Sequence of chain 1.A:
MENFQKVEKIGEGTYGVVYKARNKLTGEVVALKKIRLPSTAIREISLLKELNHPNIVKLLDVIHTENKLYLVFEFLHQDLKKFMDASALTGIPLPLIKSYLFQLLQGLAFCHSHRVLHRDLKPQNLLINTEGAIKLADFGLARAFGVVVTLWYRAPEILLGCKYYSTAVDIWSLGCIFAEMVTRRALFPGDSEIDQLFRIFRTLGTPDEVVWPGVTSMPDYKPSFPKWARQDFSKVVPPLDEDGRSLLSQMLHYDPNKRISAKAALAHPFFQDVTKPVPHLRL

The protein below binds the small molecule below.
Small molecule (SMILES): Ic1cn[nH]c1

Binding-site contacts:
Ligand atom I4 contacts residue ALA152 of chain 1.A at 4.0 Å.
Ligand atom C4 contacts residue ALA39 of chain 1.A at 3.4 Å (hydrophobic).
Ligand atom I4 contacts residue PHE88 of chain 1.A at 4.3 Å.
Ligand atom N2 contacts residue GLU89 of chain 1.A at 3.8 Å.
Ligand atom I4 contacts residue PYZ1 of chain 1.C at 1.8 Å.
Ligand atom N2 contacts residue ALA39 of chain 1.A at 3.7 Å.
Ligand atom N2 contacts residue LEU142 of chain 1.A at 3.5 Å.
Ligand atom N1 contacts residue LEU142 of chain 1.A at 3.9 Å.
Ligand atom C3 contacts residue LEU91 of chain 1.A at 3.8 Å (hydrophobic).
Ligand atom C3 contacts residue PYZ1 of chain 1.C at 0.4 Å.
Ligand atom C4 contacts residue GLU89 of chain 1.A at 4.3 Å.
Ligand atom C5 contacts residue PYZ1 of chain 1.C at 0.9 Å.
Ligand atom C4 contacts residue LEU142 of chain 1.A at 3.2 Å (hydrophobic).
Ligand atom C5 contacts residue LEU142 of chain 1.A at 3.7 Å (hydrophobic).
Ligand atom C3 contacts residue LEU142 of chain 1.A at 3.1 Å (hydrophobic).
Ligand atom N2 contacts residue PYZ1 of chain 1.C at 0.3 Å (h-bond).
Ligand atom N2 contacts residue ILE18 of chain 1.A at 4.5 Å.
Ligand atom C3 contacts residue ALA39 of chain 1.A at 3.4 Å (hydrophobic).
Ligand atom C3 contacts residue VAL72 of chain 1.A at 4.4 Å (hydrophobic).
Ligand atom I4 contacts residue LEU142 of chain 1.A at 4.0 Å.
Ligand atom C4 contacts residue PYZ1 of chain 1.C at 0.7 Å.
Ligand atom C3 contacts residue GLU89 of chain 1.A at 3.2 Å.
Ligand atom I4 contacts residue LYS41 of chain 1.A at 4.3 Å.
Ligand atom I4 contacts residue ALA39 of chain 1.A at 4.2 Å.
Ligand atom N1 contacts residue PHE90 of chain 1.A at 3.9 Å.
Ligand atom C5 contacts residue ILE18 of chain 1.A at 3.8 Å (hydrophobic).
Ligand atom N2 contacts residue LEU91 of chain 1.A at 3.1 Å (h-bond).
Ligand atom N2 contacts residue PHE90 of chain 1.A at 3.6 Å.
Ligand atom C5 contacts residue ALA39 of chain 1.A at 3.8 Å (hydrophobic).
Ligand atom N1 contacts residue PYZ1 of chain 1.C at 0.7 Å.
Ligand atom N1 contacts residue LEU91 of chain 1.A at 3.4 Å (h-bond).
Ligand atom C3 contacts residue PHE90 of chain 1.A at 4.0 Å (hydrophobic).
Ligand atom N1 contacts residue ALA39 of chain 1.A at 3.9 Å.
Ligand atom N1 contacts residue ILE18 of chain 1.A at 3.5 Å.